Binding-site contacts:
Ligand atom N6 contacts residue U2 of chain 41.C at 4.2 Å.
Ligand atom C6 contacts residue U3 of chain 41.C at 3.3 Å.
Ligand atom N6 contacts residue U1 of chain 41.C at 2.8 Å (h-bond).
Ligand atom N1 contacts residue U3 of chain 41.C at 2.7 Å (h-bond).
Ligand atom N3 contacts residue U3 of chain 41.C at 4.2 Å.
Ligand atom N1 contacts residue U1 of chain 41.C at 2.8 Å (h-bond).
Ligand atom N6 contacts residue U3 of chain 41.C at 3.0 Å (h-bond).
Ligand atom C2 contacts residue U2 of chain 41.C at 3.2 Å.
Ligand atom C4 contacts residue U2 of chain 41.C at 4.3 Å.
Ligand atom N1 contacts residue U2 of chain 41.C at 3.5 Å (h-bond).
Ligand atom C2 contacts residue U3 of chain 41.C at 3.0 Å.
Ligand atom C6 contacts residue U2 of chain 41.C at 4.1 Å.
Ligand atom N3 contacts residue U2 of chain 41.C at 3.7 Å.
Ligand atom C6 contacts residue U1 of chain 41.C at 3.6 Å.
Ligand atom C2 contacts residue U1 of chain 41.C at 3.5 Å.

The protein below binds the small molecule below.
Small molecule (SMILES): Nc1ncnc2c1ncn2[C@@H]1O[C@H](CO[P](=O)(O)O[C@H]2[C@@H](O)[C@H](n3cnc4c(N)ncnc43)O[C@@H]2CO[P](=O)(O)O[C@H]2[C@@H](O)[C@H](n3cnc4c(N)ncnc43)O[C@@H]2COP(=O)(O)O)[C@@H](O)[C@H]1O